Sequence of chain 1.A:
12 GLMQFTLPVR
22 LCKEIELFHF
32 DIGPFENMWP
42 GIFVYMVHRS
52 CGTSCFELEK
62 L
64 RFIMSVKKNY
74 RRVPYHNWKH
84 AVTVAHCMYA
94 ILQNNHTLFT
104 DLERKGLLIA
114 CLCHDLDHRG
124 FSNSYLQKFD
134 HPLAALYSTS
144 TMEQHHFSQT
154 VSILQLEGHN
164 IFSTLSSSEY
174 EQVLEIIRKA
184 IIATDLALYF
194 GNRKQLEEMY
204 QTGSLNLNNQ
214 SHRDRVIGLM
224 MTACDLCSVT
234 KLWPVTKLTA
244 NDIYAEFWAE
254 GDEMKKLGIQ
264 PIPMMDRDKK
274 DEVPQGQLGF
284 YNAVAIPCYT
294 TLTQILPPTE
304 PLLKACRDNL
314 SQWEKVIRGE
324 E

A protein and the small-molecule ligand that binds it are described below.
Small molecule (SMILES): CN(C)CCn1nc(-c2ccccn2)cc1NC(=O)c1nc(C2CC2)ccc1Nc1cncnc1

Binding-site contacts:
Ligand atom C10 contacts residue PHE283 of chain 1.A at 3.7 Å (hydrophobic).
Ligand atom C4 contacts residue TYR247 of chain 1.A at 3.4 Å (hydrophobic).
Ligand atom C30 contacts residue GLY279 of chain 1.A at 3.8 Å.
Ligand atom C34 contacts residue GLU275 of chain 1.A at 3.4 Å.
Ligand atom C31 contacts residue MET267 of chain 1.A at 3.8 Å (hydrophobic).
Ligand atom C16 contacts residue PHE283 of chain 1.A at 3.7 Å (hydrophobic).
Ligand atom C31 contacts residue GLY279 of chain 1.A at 3.6 Å.
Ligand atom C25 contacts residue ALA243 of chain 1.A at 3.7 Å (hydrophobic).
Ligand atom C17 contacts residue TYR247 of chain 1.A at 3.8 Å (hydrophobic).
Ligand atom C30 contacts residue GLU275 of chain 1.A at 3.6 Å.
Ligand atom C28 contacts residue VAL232 of chain 1.A at 3.7 Å (hydrophobic).
Ligand atom C28 contacts residue GLN280 of chain 1.A at 3.3 Å.
Ligand atom C35 contacts residue GLY279 of chain 1.A at 3.8 Å.
Ligand atom C32 contacts residue LEU189 of chain 1.A at 3.2 Å (hydrophobic).
Ligand atom C6 contacts residue MET267 of chain 1.A at 3.5 Å (hydrophobic).
Ligand atom N3 contacts residue MET267 of chain 1.A at 3.1 Å.
Ligand atom C29 contacts residue ILE246 of chain 1.A at 3.8 Å (hydrophobic).
Ligand atom C25 contacts residue THR239 of chain 1.A at 3.5 Å.
Ligand atom C4 contacts residue MET267 of chain 1.A at 3.6 Å (hydrophobic).
Ligand atom C34 contacts residue MET267 of chain 1.A at 3.8 Å (hydrophobic).
Ligand atom N9 contacts residue PHE283 of chain 1.A at 3.5 Å.
Ligand atom N5 contacts residue MET267 of chain 1.A at 3.4 Å.
Ligand atom C6 contacts residue GLY279 of chain 1.A at 3.7 Å.
Ligand atom C17 contacts residue GLY279 of chain 1.A at 3.5 Å.
Ligand atom C1 contacts residue MET267 of chain 1.A at 3.8 Å (hydrophobic).
Ligand atom N21 contacts residue THR242 of chain 1.A at 3.8 Å.
Ligand atom N13 contacts residue PHE283 of chain 1.A at 3.8 Å.
Ligand atom N20 contacts residue THR239 of chain 1.A at 3.5 Å (h-bond).
Ligand atom C30 contacts residue TYR247 of chain 1.A at 3.5 Å (hydrophobic).
Ligand atom C17 contacts residue MET267 of chain 1.A at 3.7 Å (hydrophobic).
Ligand atom C32 contacts residue PHE283 of chain 1.A at 3.5 Å (hydrophobic).
Ligand atom O18 contacts residue GLN280 of chain 1.A at 2.8 Å (h-bond).
Ligand atom N19 contacts residue TYR247 of chain 1.A at 2.8 Å (h-bond).
Ligand atom C2 contacts residue PHE283 of chain 1.A at 3.8 Å (hydrophobic).
Ligand atom N21 contacts residue SER231 of chain 1.A at 3.4 Å.
Ligand atom C25 contacts residue SER231 of chain 1.A at 3.7 Å.
Ligand atom C16 contacts residue MET267 of chain 1.A at 3.7 Å (hydrophobic).
Ligand atom C26 contacts residue MET267 of chain 1.A at 3.3 Å (hydrophobic).
Ligand atom N19 contacts residue GLY279 of chain 1.A at 3.5 Å.
Ligand atom C30 contacts residue MET267 of chain 1.A at 3.7 Å (hydrophobic).